The protein below binds the small molecule below.
Small molecule (SMILES): CC(=O)N[C@@H]1[C@@H](O)[C@H](O)[C@@H](CO)O[C@H]1O

Sequence of chain 1.A:
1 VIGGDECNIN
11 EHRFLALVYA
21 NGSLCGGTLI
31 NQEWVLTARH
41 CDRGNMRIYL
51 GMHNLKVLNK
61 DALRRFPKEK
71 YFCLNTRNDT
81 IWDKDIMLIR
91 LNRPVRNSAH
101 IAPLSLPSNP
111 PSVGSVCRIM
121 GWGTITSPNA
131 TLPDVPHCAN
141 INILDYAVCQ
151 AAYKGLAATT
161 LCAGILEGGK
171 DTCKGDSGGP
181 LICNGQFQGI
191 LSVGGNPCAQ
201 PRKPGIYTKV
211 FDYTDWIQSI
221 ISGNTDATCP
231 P

Binding-site contacts:
Ligand atom O6 contacts residue ARG43 of chain 1.A at 3.0 Å (salt-bridge).
Ligand atom N2 contacts residue ASN21 of chain 1.A at 2.9 Å (h-bond).
Ligand atom O5 contacts residue GLY44 of chain 1.A at 4.0 Å.
Ligand atom C1 contacts residue ASN21 of chain 1.A at 1.4 Å.
Ligand atom C6 contacts residue ARG43 of chain 1.A at 3.4 Å.
Ligand atom N2 contacts residue ASN45 of chain 1.A at 3.5 Å (h-bond).
Ligand atom C5 contacts residue ARG43 of chain 1.A at 3.8 Å.
Ligand atom C3 contacts residue ASN21 of chain 1.A at 3.2 Å.
Ligand atom O6 contacts residue GLY44 of chain 1.A at 4.0 Å.
Ligand atom C7 contacts residue ASN45 of chain 1.A at 3.3 Å.
Ligand atom O5 contacts residue ARG43 of chain 1.A at 3.0 Å (salt-bridge).
Ligand atom O5 contacts residue ASN21 of chain 1.A at 2.4 Å (h-bond).
Ligand atom C1 contacts residue ARG43 of chain 1.A at 4.0 Å.
Ligand atom C8 contacts residue ASN45 of chain 1.A at 4.3 Å.
Ligand atom C2 contacts residue ASN45 of chain 1.A at 4.2 Å.
Ligand atom C7 contacts residue ASN21 of chain 1.A at 4.3 Å.
Ligand atom O7 contacts residue ASN45 of chain 1.A at 2.9 Å (h-bond).
Ligand atom C2 contacts residue ASN21 of chain 1.A at 2.5 Å.
Ligand atom C5 contacts residue ASN21 of chain 1.A at 2.9 Å.
Ligand atom C6 contacts residue ASN21 of chain 1.A at 4.3 Å.
Ligand atom C4 contacts residue ASN21 of chain 1.A at 3.7 Å.